Sequence of chain 1.A:
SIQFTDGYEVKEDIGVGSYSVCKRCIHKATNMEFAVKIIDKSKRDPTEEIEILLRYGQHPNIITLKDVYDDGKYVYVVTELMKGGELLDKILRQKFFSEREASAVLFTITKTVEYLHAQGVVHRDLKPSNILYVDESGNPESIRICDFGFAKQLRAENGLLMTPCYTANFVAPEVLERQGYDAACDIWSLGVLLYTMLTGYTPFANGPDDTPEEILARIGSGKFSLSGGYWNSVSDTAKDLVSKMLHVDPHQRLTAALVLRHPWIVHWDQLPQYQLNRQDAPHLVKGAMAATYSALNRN

Binding-site contacts:
Ligand atom C15 contacts residue CYS38 of chain 1.A at 3.8 Å (hydrophobic).
Ligand atom C21 contacts residue ALA51 of chain 1.A at 3.7 Å (hydrophobic).
Ligand atom C06 contacts residue ILE30 of chain 1.A at 3.3 Å (hydrophobic).
Ligand atom C07 contacts residue ILE30 of chain 1.A at 4.0 Å (hydrophobic).
Ligand atom C24 contacts residue VAL93 of chain 1.A at 3.2 Å (hydrophobic).
Ligand atom O16 contacts residue ASP163 of chain 1.A at 3.4 Å (salt-bridge).
Ligand atom N01 contacts residue GLU96 of chain 1.A at 2.9 Å (salt-bridge).
Ligand atom C22 contacts residue LYS53 of chain 1.A at 3.6 Å.
Ligand atom C24 contacts residue THR95 of chain 1.A at 3.6 Å.
Ligand atom N18 contacts residue ASP163 of chain 1.A at 3.7 Å.
Ligand atom C28 contacts residue MET98 of chain 1.A at 3.5 Å (hydrophobic).
Ligand atom C02 contacts residue GLU96 of chain 1.A at 4.0 Å.
Ligand atom N01 contacts residue ALA51 of chain 1.A at 3.0 Å.
Ligand atom C23 contacts residue THR95 of chain 1.A at 3.8 Å.
Ligand atom C02 contacts residue ALA51 of chain 1.A at 3.3 Å (hydrophobic).
Ligand atom C25 contacts residue CYS162 of chain 1.A at 3.2 Å (hydrophobic).
Ligand atom C25 contacts residue ILE79 of chain 1.A at 3.7 Å (hydrophobic).
Ligand atom C28 contacts residue LEU97 of chain 1.A at 3.8 Å (hydrophobic).
Ligand atom O14 contacts residue CYS38 of chain 1.A at 3.0 Å (h-bond).
Ligand atom C21 contacts residue THR95 of chain 1.A at 3.8 Å.
Ligand atom C22 contacts residue VAL93 of chain 1.A at 3.7 Å (hydrophobic).
Ligand atom C19 contacts residue CYS38 of chain 1.A at 3.9 Å (hydrophobic).
Ligand atom N29 contacts residue ALA51 of chain 1.A at 3.8 Å.
Ligand atom N01 contacts residue THR95 of chain 1.A at 3.0 Å (h-bond).
Ligand atom C13 contacts residue CYS38 of chain 1.A at 3.1 Å (hydrophobic).
Ligand atom C08 contacts residue ILE30 of chain 1.A at 3.6 Å (hydrophobic).
Ligand atom O16 contacts residue CYS38 of chain 1.A at 3.9 Å.
Ligand atom C24 contacts residue LEU69 of chain 1.A at 4.0 Å (hydrophobic).
Ligand atom C11 contacts residue CYS38 of chain 1.A at 2.3 Å (hydrophobic).
Ligand atom C12 contacts residue CYS38 of chain 1.A at 3.1 Å (hydrophobic).
Ligand atom O09 contacts residue ILE30 of chain 1.A at 3.0 Å (h-bond).
Ligand atom N29 contacts residue MET98 of chain 1.A at 2.9 Å (h-bond).
Ligand atom C02 contacts residue MET98 of chain 1.A at 4.0 Å (hydrophobic).
Ligand atom C10 contacts residue CYS38 of chain 1.A at 3.1 Å (hydrophobic).
Ligand atom C15 contacts residue SER36 of chain 1.A at 3.5 Å.
Ligand atom O16 contacts residue LYS53 of chain 1.A at 3.3 Å (salt-bridge).
Ligand atom C26 contacts residue CYS162 of chain 1.A at 3.4 Å (hydrophobic).
Ligand atom C22 contacts residue THR95 of chain 1.A at 3.6 Å.
Ligand atom N29 contacts residue LEU97 of chain 1.A at 3.7 Å.
Ligand atom C03 contacts residue ALA51 of chain 1.A at 3.8 Å (hydrophobic).

A protein and the small-molecule ligand that binds it are described below.
Small molecule (SMILES): COC(=O)[C@H](C#N)Cc1c(-c2ccc(C)cc2)c2c(N)ncnc2n1/C=C/CO